Binding-site contacts:
Ligand atom C23 contacts residue LEU145 of chain 1.C at 4.0 Å (hydrophobic).
Ligand atom C26 contacts residue SER131 of chain 1.C at 3.9 Å.
Ligand atom C25 contacts residue SER131 of chain 1.C at 3.9 Å.
Ligand atom N17 contacts residue SER142 of chain 1.C at 3.5 Å (h-bond).
Ligand atom C21 contacts residue LEU145 of chain 1.C at 3.9 Å (hydrophobic).
Ligand atom C12 contacts residue GLY81 of chain 1.C at 3.9 Å.
Ligand atom C26 contacts residue LEU145 of chain 1.C at 3.8 Å (hydrophobic).
Ligand atom C06 contacts residue TYR109 of chain 1.C at 3.7 Å (hydrophobic).
Ligand atom C10 contacts residue ASP83 of chain 1.C at 3.6 Å.
Ligand atom C25 contacts residue SER79 of chain 1.C at 3.9 Å.
Ligand atom C20 contacts residue LEU145 of chain 1.C at 3.8 Å (hydrophobic).
Ligand atom C25 contacts residue LEU145 of chain 1.C at 4.0 Å (hydrophobic).
Ligand atom C05 contacts residue GLY136 of chain 1.C at 4.0 Å.
Ligand atom C06 contacts residue GLY136 of chain 1.C at 3.7 Å.
Ligand atom C23 contacts residue TRP106 of chain 1.C at 3.8 Å (hydrophobic).
Ligand atom C15 contacts residue TYR109 of chain 1.C at 3.4 Å (hydrophobic).
Ligand atom C04 contacts residue ARG228 of chain 1.C at 3.1 Å.
Ligand atom C11 contacts residue ALA82 of chain 1.C at 4.0 Å (hydrophobic).
Ligand atom C07 contacts residue TYR109 of chain 1.C at 3.2 Å (hydrophobic).
Ligand atom C09 contacts residue ARG105 of chain 1.C at 4.0 Å.
Ligand atom C11 contacts residue GLY81 of chain 1.C at 3.5 Å.
Ligand atom C26 contacts residue THR61 of chain 1.C at 3.7 Å.
Ligand atom C25 contacts residue VAL129 of chain 1.C at 3.5 Å (hydrophobic).
Ligand atom C24 contacts residue VAL129 of chain 1.C at 3.9 Å (hydrophobic).
Ligand atom N17 contacts residue SER141 of chain 1.C at 2.8 Å (h-bond).
Ligand atom C05 contacts residue ARG228 of chain 1.C at 3.8 Å.
Ligand atom C18 contacts residue SER141 of chain 1.C at 3.5 Å.
Ligand atom C05 contacts residue TYR109 of chain 1.C at 4.0 Å (hydrophobic).
Ligand atom N19 contacts residue SER142 of chain 1.C at 3.7 Å.
Ligand atom C15 contacts residue SER142 of chain 1.C at 3.9 Å.
Ligand atom C24 contacts residue SER79 of chain 1.C at 3.8 Å.
Ligand atom C08 contacts residue TYR109 of chain 1.C at 3.8 Å (hydrophobic).
Ligand atom C24 contacts residue THR77 of chain 1.C at 4.0 Å.
Ligand atom N16 contacts residue GLY136 of chain 1.C at 3.6 Å (h-bond).
Ligand atom N19 contacts residue SER141 of chain 1.C at 3.2 Å.
Ligand atom C10 contacts residue TRP106 of chain 1.C at 3.8 Å (hydrophobic).
Ligand atom N16 contacts residue SER141 of chain 1.C at 3.5 Å (h-bond).
Ligand atom C15 contacts residue SER141 of chain 1.C at 3.8 Å.
Ligand atom N14 contacts residue TYR109 of chain 1.C at 3.9 Å.
Ligand atom N16 contacts residue TYR109 of chain 1.C at 3.6 Å.

The protein below binds the small molecule below.
Small molecule (SMILES): O=C1CCCC2=C1C1(CCCCC1)N=C(Nc1nc3ccccc3o1)N2

Sequence of chain 1.C:
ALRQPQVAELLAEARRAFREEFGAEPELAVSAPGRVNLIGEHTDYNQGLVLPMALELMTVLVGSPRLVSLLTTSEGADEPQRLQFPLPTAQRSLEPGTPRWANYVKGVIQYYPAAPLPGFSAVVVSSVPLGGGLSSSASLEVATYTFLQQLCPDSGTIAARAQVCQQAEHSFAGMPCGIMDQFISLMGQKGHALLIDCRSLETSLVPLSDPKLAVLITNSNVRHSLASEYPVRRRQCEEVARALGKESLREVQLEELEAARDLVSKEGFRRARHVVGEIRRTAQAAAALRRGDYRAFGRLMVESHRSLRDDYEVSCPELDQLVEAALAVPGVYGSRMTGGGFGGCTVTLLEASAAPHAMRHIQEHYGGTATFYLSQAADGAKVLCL